A protein and the small-molecule ligand that binds it are described below.
Small molecule (SMILES): CC(=O)N1Cc2ccc(Cl)cc2[C@H](C(=O)Nc2cncc3ccccc23)C1

Sequence of chain 1.A:
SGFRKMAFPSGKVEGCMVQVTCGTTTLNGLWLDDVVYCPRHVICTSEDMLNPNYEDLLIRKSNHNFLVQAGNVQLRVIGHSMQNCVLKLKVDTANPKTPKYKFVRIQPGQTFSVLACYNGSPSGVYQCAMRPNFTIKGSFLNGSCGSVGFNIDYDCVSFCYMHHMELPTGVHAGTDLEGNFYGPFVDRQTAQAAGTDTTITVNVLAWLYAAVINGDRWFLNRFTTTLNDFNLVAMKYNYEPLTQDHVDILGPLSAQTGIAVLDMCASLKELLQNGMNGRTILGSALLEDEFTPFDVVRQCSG

Sequence of chain 1.B:
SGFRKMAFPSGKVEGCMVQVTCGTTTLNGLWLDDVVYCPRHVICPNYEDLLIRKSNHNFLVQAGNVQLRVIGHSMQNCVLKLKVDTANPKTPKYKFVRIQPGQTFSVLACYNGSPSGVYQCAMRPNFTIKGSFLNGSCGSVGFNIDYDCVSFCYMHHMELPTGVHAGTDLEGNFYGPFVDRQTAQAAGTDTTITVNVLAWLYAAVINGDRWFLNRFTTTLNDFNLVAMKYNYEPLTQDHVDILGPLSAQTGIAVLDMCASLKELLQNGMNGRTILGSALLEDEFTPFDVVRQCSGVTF

Binding-site contacts:
Ligand atom N2 contacts residue LEU141 of chain 1.B at 3.9 Å.
Ligand atom C7 contacts residue PHE140 of chain 1.B at 3.4 Å (hydrophobic).
Ligand atom C9 contacts residue PHE140 of chain 1.B at 3.5 Å (hydrophobic).
Ligand atom C6 contacts residue SER144 of chain 1.B at 3.8 Å.
Ligand atom N2 contacts residue HIS163 of chain 1.B at 2.5 Å (h-bond).
Ligand atom C16 contacts residue MET165 of chain 1.B at 3.5 Å (hydrophobic).
Ligand atom C7 contacts residue HIS163 of chain 1.B at 3.6 Å.
Ligand atom N2 contacts residue GLU166 of chain 1.B at 3.9 Å.
Ligand atom C8 contacts residue PHE140 of chain 1.B at 3.9 Å (hydrophobic).
Ligand atom C17 contacts residue ARG188 of chain 1.B at 3.6 Å.
Ligand atom N2 contacts residue PHE140 of chain 1.B at 3.7 Å.
Ligand atom C18 contacts residue ARG188 of chain 1.B at 3.9 Å.
Ligand atom C9 contacts residue ASN142 of chain 1.B at 3.8 Å.
Ligand atom C15 contacts residue MET165 of chain 1.B at 3.6 Å (hydrophobic).
Ligand atom C7 contacts residue SER144 of chain 1.B at 3.8 Å.
Ligand atom CL contacts residue ASP187 of chain 1.B at 3.3 Å.
Ligand atom C7 contacts residue LEU141 of chain 1.B at 3.6 Å (hydrophobic).
Ligand atom CL contacts residue HIS41 of chain 1.B at 3.3 Å.
Ligand atom N1 contacts residue CYS145 of chain 1.B at 3.6 Å (h-bond).
Ligand atom CL contacts residue HIS164 of chain 1.B at 3.8 Å.
Ligand atom C9 contacts residue LEU141 of chain 1.B at 3.7 Å (hydrophobic).
Ligand atom C4 contacts residue MET165 of chain 1.B at 3.9 Å (hydrophobic).
Ligand atom C10 contacts residue ASN142 of chain 1.B at 3.9 Å.
Ligand atom C7 contacts residue GLU166 of chain 1.B at 3.6 Å.
Ligand atom C6 contacts residue GLU166 of chain 1.B at 3.9 Å.
Ligand atom C15 contacts residue HIS164 of chain 1.B at 3.3 Å.
Ligand atom O1 contacts residue GLU166 of chain 1.B at 3.0 Å (salt-bridge).
Ligand atom C7 contacts residue HIS172 of chain 1.B at 3.9 Å.
Ligand atom C9 contacts residue GLU166 of chain 1.B at 3.4 Å.
Ligand atom C8 contacts residue GLU166 of chain 1.B at 3.8 Å.
Ligand atom CL contacts residue MET165 of chain 1.B at 3.8 Å.
Ligand atom N2 contacts residue SER144 of chain 1.B at 3.3 Å (h-bond).
Ligand atom O1 contacts residue MET165 of chain 1.B at 3.3 Å.
Ligand atom C12 contacts residue ASN142 of chain 1.B at 3.9 Å.
Ligand atom C6 contacts residue CYS145 of chain 1.B at 3.7 Å (hydrophobic).
Ligand atom C20 contacts residue GLN189 of chain 1.B at 3.8 Å.
Ligand atom C8 contacts residue LEU141 of chain 1.B at 3.7 Å (hydrophobic).
Ligand atom C6 contacts residue HIS163 of chain 1.B at 3.0 Å.
Ligand atom C15 contacts residue HIS41 of chain 1.B at 3.9 Å.
Ligand atom C5 contacts residue CYS145 of chain 1.B at 4.0 Å (hydrophobic).